This small molecule binds to this protein.
Small molecule (SMILES): CC(=O)O[C@H]1C(=O)[C@@]2(C)[C@H]([C@H](OC(=O)c3ccccc3)[C@]3(O)C[C@H](OC(=O)[C@H](O)[C@@H](NC(=O)c4ccccc4)c4ccccc4)C(C)=C1C3(C)C)[C@]1(OC(C)=O)CO[C@@H]1C[C@@H]2O

Sequence of chain 1.D:
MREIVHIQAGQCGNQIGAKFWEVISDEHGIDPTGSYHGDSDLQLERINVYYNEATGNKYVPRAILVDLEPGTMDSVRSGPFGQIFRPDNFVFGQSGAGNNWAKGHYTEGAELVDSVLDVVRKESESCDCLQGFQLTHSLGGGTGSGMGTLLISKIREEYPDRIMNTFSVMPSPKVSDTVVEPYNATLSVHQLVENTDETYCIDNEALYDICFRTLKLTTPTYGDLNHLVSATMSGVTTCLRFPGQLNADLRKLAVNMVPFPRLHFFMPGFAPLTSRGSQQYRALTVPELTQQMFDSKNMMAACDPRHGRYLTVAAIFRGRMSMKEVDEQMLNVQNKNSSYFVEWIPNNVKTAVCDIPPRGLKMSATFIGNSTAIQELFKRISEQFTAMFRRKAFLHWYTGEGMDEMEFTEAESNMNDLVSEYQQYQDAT

Binding-site contacts:
Ligand atom C07 contacts residue HIS227 of chain 1.D at 2.4 Å.
Ligand atom O05 contacts residue LEU361 of chain 1.D at 3.2 Å.
Ligand atom O07 contacts residue THR274 of chain 1.D at 3.7 Å.
Ligand atom C33 contacts residue GLU22 of chain 1.D at 3.7 Å.
Ligand atom O01 contacts residue ARG276 of chain 1.D at 3.7 Å.
Ligand atom C44 contacts residue LEU361 of chain 1.D at 3.1 Å (hydrophobic).
Ligand atom C39 contacts residue ALA231 of chain 1.D at 3.7 Å (hydrophobic).
Ligand atom C09 contacts residue HIS227 of chain 1.D at 3.6 Å.
Ligand atom C15 contacts residue LEU273 of chain 1.D at 3.7 Å (hydrophobic).
Ligand atom C16 contacts residue PRO272 of chain 1.D at 3.8 Å (hydrophobic).
Ligand atom O06 contacts residue THR274 of chain 1.D at 2.9 Å (h-bond).
Ligand atom O06 contacts residue LEU215 of chain 1.D at 3.5 Å.
Ligand atom C40 contacts residue VAL23 of chain 1.D at 3.7 Å (hydrophobic).
Ligand atom C19 contacts residue THR274 of chain 1.D at 3.2 Å.
Ligand atom C16 contacts residue THR274 of chain 1.D at 3.6 Å.
Ligand atom C47 contacts residue ARG276 of chain 1.D at 3.5 Å.
Ligand atom C06 contacts residue HIS227 of chain 1.D at 2.2 Å.
Ligand atom O06 contacts residue LEU273 of chain 1.D at 3.0 Å.
Ligand atom C05 contacts residue HIS227 of chain 1.D at 2.9 Å.
Ligand atom O14 contacts residue HIS227 of chain 1.D at 2.3 Å (h-bond).
Ligand atom C15 contacts residue PRO272 of chain 1.D at 3.3 Å (hydrophobic).
Ligand atom C41 contacts residue GLU27 of chain 1.D at 3.3 Å.
Ligand atom O10 contacts residue GLY360 of chain 1.D at 3.8 Å.
Ligand atom C04 contacts residue HIS227 of chain 1.D at 3.5 Å.
Ligand atom C08 contacts residue HIS227 of chain 1.D at 3.1 Å.
Ligand atom C07 contacts residue ASP224 of chain 1.D at 3.6 Å.
Ligand atom C42 contacts residue GLU27 of chain 1.D at 3.4 Å.
Ligand atom C30 contacts residue HIS227 of chain 1.D at 3.2 Å.
Ligand atom C14 contacts residue THR274 of chain 1.D at 3.6 Å.
Ligand atom C14 contacts residue LEU215 of chain 1.D at 3.3 Å (hydrophobic).
Ligand atom O12 contacts residue GLY360 of chain 1.D at 3.8 Å.
Ligand atom O13 contacts residue PRO358 of chain 1.D at 3.2 Å.
Ligand atom C15 contacts residue THR274 of chain 1.D at 3.8 Å.
Ligand atom C41 contacts residue VAL23 of chain 1.D at 2.8 Å (hydrophobic).
Ligand atom C36 contacts residue HIS227 of chain 1.D at 3.4 Å.
Ligand atom C42 contacts residue VAL23 of chain 1.D at 3.2 Å (hydrophobic).
Ligand atom C31 contacts residue HIS227 of chain 1.D at 3.6 Å.
Ligand atom O13 contacts residue ARG359 of chain 1.D at 3.3 Å (salt-bridge).
Ligand atom C28 contacts residue PRO358 of chain 1.D at 3.7 Å (hydrophobic).
Ligand atom O06 contacts residue PRO272 of chain 1.D at 3.7 Å.